Sequence of chain 1.A:
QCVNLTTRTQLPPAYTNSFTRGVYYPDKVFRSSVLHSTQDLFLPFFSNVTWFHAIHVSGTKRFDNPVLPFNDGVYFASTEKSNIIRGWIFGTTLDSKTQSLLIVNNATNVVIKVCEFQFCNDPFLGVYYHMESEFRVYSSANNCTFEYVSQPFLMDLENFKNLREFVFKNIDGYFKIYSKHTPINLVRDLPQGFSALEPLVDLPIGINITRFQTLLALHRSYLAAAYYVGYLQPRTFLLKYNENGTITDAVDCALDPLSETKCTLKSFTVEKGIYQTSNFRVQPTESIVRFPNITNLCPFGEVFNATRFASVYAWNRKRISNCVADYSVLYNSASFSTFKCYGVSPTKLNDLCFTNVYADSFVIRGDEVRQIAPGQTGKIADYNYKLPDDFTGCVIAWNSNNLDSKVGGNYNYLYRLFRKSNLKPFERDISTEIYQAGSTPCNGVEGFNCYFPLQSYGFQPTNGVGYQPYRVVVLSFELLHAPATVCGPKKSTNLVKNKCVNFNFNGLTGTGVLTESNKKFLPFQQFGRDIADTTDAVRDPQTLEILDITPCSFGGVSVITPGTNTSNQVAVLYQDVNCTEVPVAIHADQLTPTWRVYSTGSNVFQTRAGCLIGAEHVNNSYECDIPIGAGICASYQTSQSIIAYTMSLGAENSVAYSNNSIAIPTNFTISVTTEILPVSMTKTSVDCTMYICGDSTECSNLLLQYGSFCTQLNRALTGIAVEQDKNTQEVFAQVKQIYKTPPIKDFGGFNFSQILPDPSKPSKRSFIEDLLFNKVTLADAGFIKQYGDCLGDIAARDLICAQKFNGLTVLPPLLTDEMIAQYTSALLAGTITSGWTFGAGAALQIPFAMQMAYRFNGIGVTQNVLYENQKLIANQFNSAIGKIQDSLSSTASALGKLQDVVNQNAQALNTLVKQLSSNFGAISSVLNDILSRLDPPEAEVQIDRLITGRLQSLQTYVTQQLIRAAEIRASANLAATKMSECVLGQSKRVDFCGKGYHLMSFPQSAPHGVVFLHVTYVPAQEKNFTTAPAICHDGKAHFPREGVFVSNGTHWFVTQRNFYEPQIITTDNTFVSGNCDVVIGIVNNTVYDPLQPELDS

Binding-site contacts:
Ligand atom C4 contacts residue ASN165 of chain 1.A at 4.3 Å.
Ligand atom C7 contacts residue ASN165 of chain 1.A at 3.5 Å.
Ligand atom C5 contacts residue ASN165 of chain 1.A at 3.7 Å.
Ligand atom C1 contacts residue GLU132 of chain 1.A at 4.2 Å.
Ligand atom O6 contacts residue GLU132 of chain 1.A at 3.9 Å.
Ligand atom O7 contacts residue ASN164 of chain 1.A at 4.3 Å.
Ligand atom O5 contacts residue ASN165 of chain 1.A at 2.4 Å (h-bond).
Ligand atom C1 contacts residue ASN165 of chain 1.A at 1.5 Å.
Ligand atom N2 contacts residue ASN165 of chain 1.A at 3.0 Å (h-bond).
Ligand atom C2 contacts residue ASN164 of chain 1.A at 3.9 Å.
Ligand atom C2 contacts residue ASN165 of chain 1.A at 2.5 Å.
Ligand atom C1 contacts residue ASN164 of chain 1.A at 3.8 Å.
Ligand atom O6 contacts residue SER112 of chain 1.A at 4.1 Å.
Ligand atom C8 contacts residue ASN109 of chain 1.H at 3.7 Å.
Ligand atom O7 contacts residue ASN109 of chain 1.H at 3.0 Å (h-bond).
Ligand atom C7 contacts residue ASN109 of chain 1.H at 3.7 Å.
Ligand atom C8 contacts residue ASN165 of chain 1.A at 3.8 Å.
Ligand atom O7 contacts residue ASN165 of chain 1.A at 3.9 Å.
Ligand atom O5 contacts residue GLU132 of chain 1.A at 3.7 Å.
Ligand atom O5 contacts residue ASN164 of chain 1.A at 3.6 Å.
Ligand atom C3 contacts residue ASN165 of chain 1.A at 3.8 Å.

A small-molecule ligand and the protein it binds are described below.
Small molecule (SMILES): CC(=O)N[C@H]1[C@H](O[C@H]2[C@H](O)[C@@H](NC(C)=O)CO[C@@H]2CO)O[C@H](CO)[C@@H](O[C@@H]2O[C@H](CO)[C@@H](O)[C@H](O)[C@@H]2O)[C@@H]1O

Sequence of chain 1.H:
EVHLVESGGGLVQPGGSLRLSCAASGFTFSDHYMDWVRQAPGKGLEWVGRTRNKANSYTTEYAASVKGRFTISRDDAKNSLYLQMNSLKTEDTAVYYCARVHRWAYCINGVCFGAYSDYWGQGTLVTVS